Binding-site contacts:
Ligand atom O contacts residue SER129 of chain 1.BA at 4.0 Å.
Ligand atom N contacts residue THR21 of chain 1.BA at 3.2 Å (h-bond).
Ligand atom CG contacts residue HIS114 of chain 1.V at 3.9 Å.
Ligand atom CB contacts residue THR1 of chain 1.BA at 2.7 Å.
Ligand atom CB contacts residue GLY47 of chain 1.BA at 3.9 Å.
Ligand atom C3 contacts residue THR1 of chain 1.BA at 2.4 Å.
Ligand atom OD1 contacts residue LYS33 of chain 1.BA at 3.6 Å.
Ligand atom OD2 contacts residue ALA49 of chain 1.BA at 3.9 Å.
Ligand atom O contacts residue GLY47 of chain 1.BA at 3.1 Å (h-bond).
Ligand atom N contacts residue THR1 of chain 1.BA at 3.7 Å.
Ligand atom CB contacts residue THR20 of chain 1.BA at 3.8 Å.
Ligand atom OD2 contacts residue ARG45 of chain 1.BA at 3.5 Å (salt-bridge).
Ligand atom C1 contacts residue SER129 of chain 1.BA at 3.7 Å.
Ligand atom CG contacts residue THR1 of chain 1.BA at 4.1 Å.
Ligand atom CG contacts residue THR20 of chain 1.BA at 3.9 Å.
Ligand atom CA contacts residue THR21 of chain 1.BA at 3.5 Å.
Ligand atom CA contacts residue GLY47 of chain 1.BA at 3.4 Å.
Ligand atom CG contacts residue LYS33 of chain 1.BA at 3.8 Å.
Ligand atom C2 contacts residue THR1 of chain 1.BA at 1.5 Å.
Ligand atom O contacts residue THR21 of chain 1.BA at 3.3 Å (h-bond).
Ligand atom OD1 contacts residue THR20 of chain 1.BA at 2.7 Å (h-bond).
Ligand atom O contacts residue ALA49 of chain 1.BA at 3.2 Å (h-bond).
Ligand atom C3 contacts residue SER168 of chain 1.BA at 3.5 Å.
Ligand atom C contacts residue LYS33 of chain 1.BA at 3.8 Å.
Ligand atom O contacts residue GLY47 of chain 1.BA at 4.0 Å.
Ligand atom O contacts residue THR20 of chain 1.BA at 3.2 Å.
Ligand atom C contacts residue THR1 of chain 1.BA at 1.4 Å.
Ligand atom O contacts residue SER46 of chain 1.BA at 3.5 Å.
Ligand atom O contacts residue THR1 of chain 1.BA at 2.0 Å (h-bond).
Ligand atom CA contacts residue LYS33 of chain 1.BA at 3.8 Å.
Ligand atom C contacts residue THR21 of chain 1.BA at 3.9 Å.
Ligand atom CG contacts residue THR22 of chain 1.BA at 3.8 Å.
Ligand atom CB contacts residue LYS33 of chain 1.BA at 3.8 Å.
Ligand atom C contacts residue GLY47 of chain 1.BA at 3.8 Å.
Ligand atom O contacts residue THR1 of chain 1.BA at 3.0 Å (h-bond).
Ligand atom N contacts residue GLY47 of chain 1.BA at 3.2 Å (h-bond).
Ligand atom OD1 contacts residue ARG19 of chain 1.BA at 3.9 Å.
Ligand atom C1 contacts residue THR1 of chain 1.BA at 2.4 Å.
Ligand atom CA contacts residue THR1 of chain 1.BA at 2.4 Å.
Ligand atom C3 contacts residue ARG19 of chain 1.BA at 3.8 Å.

Sequence of chain 1.V:
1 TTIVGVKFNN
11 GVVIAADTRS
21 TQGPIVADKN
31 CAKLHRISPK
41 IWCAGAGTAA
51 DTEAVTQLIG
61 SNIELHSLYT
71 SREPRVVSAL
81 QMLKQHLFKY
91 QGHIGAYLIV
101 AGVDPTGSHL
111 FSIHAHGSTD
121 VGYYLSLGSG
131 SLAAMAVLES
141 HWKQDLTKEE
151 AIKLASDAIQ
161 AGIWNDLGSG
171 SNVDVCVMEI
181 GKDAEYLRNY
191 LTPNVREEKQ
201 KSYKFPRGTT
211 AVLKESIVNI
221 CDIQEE

This protein binds this small molecule.
Small molecule (SMILES): CC(=O)N1CCC[C@H]1C(=O)N[C@@H](C)C(=O)N[C@@H](CC(=O)O)[C@@H](O)[C@H](C)CO

Sequence of chain 1.BA:
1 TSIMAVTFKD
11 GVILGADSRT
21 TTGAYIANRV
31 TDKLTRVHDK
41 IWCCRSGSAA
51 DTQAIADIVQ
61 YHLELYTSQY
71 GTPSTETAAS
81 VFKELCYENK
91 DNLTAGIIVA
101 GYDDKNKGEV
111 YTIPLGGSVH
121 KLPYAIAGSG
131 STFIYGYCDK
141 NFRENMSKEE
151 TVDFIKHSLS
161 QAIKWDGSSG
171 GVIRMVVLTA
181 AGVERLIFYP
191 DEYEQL